This protein binds this small molecule.
Small molecule (SMILES): CCCC[C@H](NCc1c(COP(=O)(O)O)cnc(C)c1O)C(=O)O

Binding-site contacts:
Ligand atom N1 contacts residue PLP1 of chain 4.B at 0.3 Å (h-bond).
Ligand atom CG contacts residue NLE1 of chain 4.C at 0.9 Å.
Ligand atom CA contacts residue PLP1 of chain 4.B at 2.8 Å.
Ligand atom C3 contacts residue PLP1 of chain 4.B at 0.5 Å.
Ligand atom P contacts residue PLP1 of chain 4.B at 0.1 Å.
Ligand atom CA contacts residue NLE1 of chain 4.C at 0.9 Å.
Ligand atom CD contacts residue NLE1 of chain 4.C at 0.8 Å.
Ligand atom C4A contacts residue PLP1 of chain 4.B at 1.1 Å.
Ligand atom C5 contacts residue PLP1 of chain 4.B at 0.2 Å.
Ligand atom N1 contacts residue ASP185 of chain 4.A at 2.6 Å (salt-bridge).
Ligand atom O2P contacts residue GLY88 of chain 4.A at 2.8 Å (h-bond).
Ligand atom C6 contacts residue PLP1 of chain 4.B at 0.3 Å.
Ligand atom OXT contacts residue SER339 of chain 4.A at 2.8 Å (h-bond).
Ligand atom CB contacts residue NLE1 of chain 4.C at 0.7 Å.
Ligand atom N contacts residue PLP1 of chain 4.B at 1.9 Å.
Ligand atom C contacts residue NLE1 of chain 4.C at 0.8 Å.
Ligand atom O2P contacts residue PLP1 of chain 4.B at 0.1 Å (h-bond).
Ligand atom O3P contacts residue ILE89 of chain 4.A at 2.9 Å (h-bond).
Ligand atom O3 contacts residue PLP1 of chain 4.B at 0.8 Å (h-bond).
Ligand atom O3P contacts residue ARG60 of chain 2.A at 2.7 Å (salt-bridge).
Ligand atom O1P contacts residue PLP1 of chain 4.B at 0.0 Å (h-bond).
Ligand atom O3 contacts residue NLE1 of chain 4.C at 3.0 Å (h-bond).
Ligand atom O contacts residue NLE1 of chain 4.C at 1.8 Å (h-bond).
Ligand atom C4A contacts residue NLE1 of chain 4.C at 2.5 Å.
Ligand atom C2 contacts residue PLP1 of chain 4.B at 0.1 Å.
Ligand atom N contacts residue NLE1 of chain 4.C at 1.1 Å (h-bond).
Ligand atom C4 contacts residue PLP1 of chain 4.B at 0.6 Å.
Ligand atom OXT contacts residue NLE1 of chain 4.C at 0.4 Å (h-bond).
Ligand atom O4P contacts residue PLP1 of chain 4.B at 0.1 Å (h-bond).
Ligand atom CE contacts residue NLE1 of chain 4.C at 0.8 Å.
Ligand atom N contacts residue TYR113 of chain 4.A at 2.7 Å.
Ligand atom C5A contacts residue PLP1 of chain 4.B at 0.2 Å.
Ligand atom O1P contacts residue TYR58 of chain 2.A at 2.4 Å (h-bond).
Ligand atom O2P contacts residue SER207 of chain 4.A at 2.8 Å (h-bond).
Ligand atom OXT contacts residue ARG374 of chain 4.A at 2.9 Å (salt-bridge).
Ligand atom O2P contacts residue THR209 of chain 4.A at 2.7 Å (h-bond).
Ligand atom O1P contacts residue ARG60 of chain 2.A at 2.9 Å (salt-bridge).
Ligand atom CB contacts residue TYR113 of chain 4.A at 2.7 Å (hydrophobic).
Ligand atom O3P contacts residue PLP1 of chain 4.B at 0.0 Å (h-bond).
Ligand atom C2A contacts residue PLP1 of chain 4.B at 0.3 Å.

Sequence of chain 4.A:
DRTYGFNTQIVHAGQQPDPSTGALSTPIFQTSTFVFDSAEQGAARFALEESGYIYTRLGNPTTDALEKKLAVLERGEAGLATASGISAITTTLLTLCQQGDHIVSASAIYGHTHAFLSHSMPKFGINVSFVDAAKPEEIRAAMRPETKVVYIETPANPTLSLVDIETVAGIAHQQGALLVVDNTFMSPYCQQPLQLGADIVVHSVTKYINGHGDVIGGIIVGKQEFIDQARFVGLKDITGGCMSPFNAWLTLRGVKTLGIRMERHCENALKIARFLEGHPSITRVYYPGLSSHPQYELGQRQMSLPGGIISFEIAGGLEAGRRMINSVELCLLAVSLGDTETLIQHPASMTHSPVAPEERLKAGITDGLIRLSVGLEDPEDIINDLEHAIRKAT

Sequence of chain 2.A:
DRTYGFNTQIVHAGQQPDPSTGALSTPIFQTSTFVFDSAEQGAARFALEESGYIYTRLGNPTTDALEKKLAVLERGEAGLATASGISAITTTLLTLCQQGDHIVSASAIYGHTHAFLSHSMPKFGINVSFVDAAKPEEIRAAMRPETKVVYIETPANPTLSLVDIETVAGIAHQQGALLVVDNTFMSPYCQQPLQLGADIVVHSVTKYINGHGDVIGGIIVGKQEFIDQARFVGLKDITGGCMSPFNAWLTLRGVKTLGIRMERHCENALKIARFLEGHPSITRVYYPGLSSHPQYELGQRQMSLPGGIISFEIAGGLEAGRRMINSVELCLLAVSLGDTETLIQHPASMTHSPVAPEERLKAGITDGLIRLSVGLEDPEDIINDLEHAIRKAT